A small-molecule ligand and the protein it binds are described below.
Small molecule (SMILES): CC(C)C[C@H](NC(=O)[C@@H](N)CC(C)C)C(=O)N[C@@H](Cc1ccccc1)C(=O)NCC(=O)N[C@@H](Cc1ccc(O)cc1)C(=O)N1CCC[C@H]1C(=O)N[C@@H](CCCN=C(N)N)C(=O)N[C@@H](Cc1ccc(O)cc1)C(=O)N[C@H](C(=O)O)C(C)C

Sequence of chain 1.E:
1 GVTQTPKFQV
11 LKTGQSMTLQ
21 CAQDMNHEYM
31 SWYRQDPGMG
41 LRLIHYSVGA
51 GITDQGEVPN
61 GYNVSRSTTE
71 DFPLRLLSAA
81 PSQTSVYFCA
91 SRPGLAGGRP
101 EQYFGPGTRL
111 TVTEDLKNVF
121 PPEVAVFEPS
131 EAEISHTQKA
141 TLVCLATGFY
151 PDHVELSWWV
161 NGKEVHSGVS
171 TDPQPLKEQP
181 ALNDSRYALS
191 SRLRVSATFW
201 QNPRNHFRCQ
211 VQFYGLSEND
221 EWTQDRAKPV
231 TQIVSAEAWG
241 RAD

Sequence of chain 1.A:
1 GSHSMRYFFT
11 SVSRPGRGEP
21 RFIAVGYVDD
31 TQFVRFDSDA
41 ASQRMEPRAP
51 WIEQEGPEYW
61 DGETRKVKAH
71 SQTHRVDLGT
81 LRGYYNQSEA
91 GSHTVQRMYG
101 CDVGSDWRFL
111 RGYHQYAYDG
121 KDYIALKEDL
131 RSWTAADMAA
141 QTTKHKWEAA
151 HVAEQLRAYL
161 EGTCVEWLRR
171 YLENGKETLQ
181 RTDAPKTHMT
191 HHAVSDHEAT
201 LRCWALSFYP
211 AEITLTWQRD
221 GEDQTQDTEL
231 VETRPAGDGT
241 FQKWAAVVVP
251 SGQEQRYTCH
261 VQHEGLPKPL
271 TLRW

Binding-site contacts:
Ligand atom CE1 contacts residue SER31 of chain 1.D at 3.2 Å.
Ligand atom N contacts residue TYR7 of chain 1.A at 2.8 Å (h-bond).
Ligand atom CZ contacts residue SER31 of chain 1.D at 3.0 Å.
Ligand atom CD2 contacts residue LEU95 of chain 1.E at 3.4 Å (hydrophobic).
Ligand atom NH2 contacts residue GLY98 of chain 1.E at 2.5 Å (h-bond).
Ligand atom O contacts residue TRP147 of chain 1.A at 3.3 Å.
Ligand atom CZ contacts residue LEU156 of chain 1.A at 3.3 Å (hydrophobic).
Ligand atom OXT contacts residue LYS146 of chain 1.A at 3.1 Å (salt-bridge).
Ligand atom CE2 contacts residue GLU28 of chain 1.E at 3.0 Å.
Ligand atom CG contacts residue LYS66 of chain 1.A at 3.3 Å.
Ligand atom CD2 contacts residue TRP167 of chain 1.A at 3.1 Å (hydrophobic).
Ligand atom O contacts residue TYR84 of chain 1.A at 2.6 Å (h-bond).
Ligand atom O contacts residue HIS70 of chain 1.A at 3.0 Å.
Ligand atom O contacts residue TYR159 of chain 1.A at 2.9 Å (h-bond).
Ligand atom CG2 contacts residue ASP77 of chain 1.A at 3.2 Å.
Ligand atom O contacts residue SER94 of chain 1.D at 2.8 Å (h-bond).
Ligand atom NH1 contacts residue GLY94 of chain 1.E at 2.8 Å (h-bond).
Ligand atom N contacts residue ASP77 of chain 1.A at 2.9 Å (salt-bridge).
Ligand atom CD1 contacts residue TYR59 of chain 1.A at 3.3 Å (hydrophobic).
Ligand atom N contacts residue GLU63 of chain 1.A at 2.8 Å (salt-bridge).
Ligand atom CD2 contacts residue TYR99 of chain 1.A at 3.3 Å (hydrophobic).
Ligand atom N contacts residue TYR171 of chain 1.A at 2.4 Å (h-bond).
Ligand atom CE2 contacts residue LEU156 of chain 1.A at 3.3 Å (hydrophobic).
Ligand atom O contacts residue TRP147 of chain 1.A at 2.7 Å (h-bond).
Ligand atom N contacts residue TYR99 of chain 1.A at 3.1 Å (h-bond).
Ligand atom O contacts residue ASP93 of chain 1.D at 3.4 Å.
Ligand atom CZ contacts residue ALA96 of chain 1.E at 3.0 Å (hydrophobic).
Ligand atom CD1 contacts residue TYR159 of chain 1.A at 3.3 Å (hydrophobic).
Ligand atom OH contacts residue GLU28 of chain 1.E at 2.9 Å (salt-bridge).
Ligand atom CB contacts residue TYR99 of chain 1.A at 3.2 Å (hydrophobic).
Ligand atom OH contacts residue SER31 of chain 1.D at 2.2 Å (h-bond).
Ligand atom O contacts residue LYS66 of chain 1.A at 2.5 Å (salt-bridge).
Ligand atom OH contacts residue THR91 of chain 1.D at 3.2 Å (h-bond).
Ligand atom CG contacts residue HIS70 of chain 1.A at 3.2 Å.
Ligand atom CD contacts residue ALA96 of chain 1.E at 3.3 Å (hydrophobic).
Ligand atom O contacts residue THR143 of chain 1.A at 2.9 Å (h-bond).
Ligand atom NE contacts residue ALA96 of chain 1.E at 2.8 Å (h-bond).
Ligand atom CZ contacts residue GLU28 of chain 1.E at 3.3 Å.
Ligand atom CA contacts residue TYR171 of chain 1.A at 3.2 Å (hydrophobic).
Ligand atom CD1 contacts residue GLU63 of chain 1.A at 2.8 Å.

Sequence of chain 1.D:
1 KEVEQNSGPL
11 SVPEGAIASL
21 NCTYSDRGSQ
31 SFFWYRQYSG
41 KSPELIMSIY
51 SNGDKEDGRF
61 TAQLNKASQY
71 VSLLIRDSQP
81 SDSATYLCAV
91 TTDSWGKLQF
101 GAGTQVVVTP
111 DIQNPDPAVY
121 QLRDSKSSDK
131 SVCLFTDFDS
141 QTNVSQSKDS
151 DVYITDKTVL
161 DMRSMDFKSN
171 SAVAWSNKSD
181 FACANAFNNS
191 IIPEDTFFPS